Sequence of chain 1.M:
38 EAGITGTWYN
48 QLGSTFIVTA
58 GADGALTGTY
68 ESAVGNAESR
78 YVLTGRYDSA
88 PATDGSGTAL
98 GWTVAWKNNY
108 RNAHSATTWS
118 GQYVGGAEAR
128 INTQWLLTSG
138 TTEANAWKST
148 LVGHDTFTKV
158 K

The small molecule below binds the protein below.
Small molecule (SMILES): CC(C)[C@H](NC(=O)[C@H](CC1=CN=C2CC=CC=C12)NC(=O)[C@@H](N)CCC(=O)O)C(=O)N[C@@H](CC1=NC=NC1)C(=O)N1CCC[C@H]1C(=O)N[C@@H](CCC(N)=O)C(=O)N[C@@H](Cc1ccccc1)C(=O)N[C@@H](CCC(=O)O)C(=O)N[C@@H](CCC(N)=O)C(=O)N[C@@H](CCCCN)C(=O)N[C@@H](C)C=O

Sequence of chain 1.B:
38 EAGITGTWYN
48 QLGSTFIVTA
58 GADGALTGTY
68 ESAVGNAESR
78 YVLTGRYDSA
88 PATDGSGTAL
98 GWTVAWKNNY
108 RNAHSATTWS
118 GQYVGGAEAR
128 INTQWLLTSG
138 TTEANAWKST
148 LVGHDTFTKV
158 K

Binding-site contacts:
Ligand atom CE2 contacts residue TRP144 of chain 1.B at 3.4 Å (hydrophobic).
Ligand atom CG contacts residue TRP144 of chain 1.B at 3.4 Å (hydrophobic).
Ligand atom CD contacts residue SER69 of chain 1.M at 3.5 Å.
Ligand atom CD contacts residue LEU49 of chain 1.M at 3.6 Å (hydrophobic).
Ligand atom CD2 contacts residue TRP144 of chain 1.B at 3.4 Å (hydrophobic).
Ligand atom N contacts residue TRP144 of chain 1.B at 3.6 Å.
Ligand atom O contacts residue SER69 of chain 1.M at 3.1 Å.
Ligand atom O contacts residue SER51 of chain 1.M at 3.4 Å (h-bond).
Ligand atom CE contacts residue ALA70 of chain 1.M at 3.5 Å (hydrophobic).
Ligand atom CE1 contacts residue TRP103 of chain 1.M at 3.3 Å (hydrophobic).
Ligand atom OE1 contacts residue TRP103 of chain 1.M at 3.6 Å.
Ligand atom CD contacts residue ARG108 of chain 1.M at 3.6 Å.
Ligand atom NE2 contacts residue TRP103 of chain 1.M at 3.4 Å.
Ligand atom OE1 contacts residue ARG108 of chain 1.M at 2.9 Å (salt-bridge).
Ligand atom CD2 contacts residue SER112 of chain 1.M at 3.6 Å.
Ligand atom CB contacts residue TRP103 of chain 1.M at 3.5 Å (hydrophobic).
Ligand atom OE2 contacts residue ARG108 of chain 1.M at 3.0 Å (salt-bridge).
Ligand atom NE2 contacts residue SER112 of chain 1.M at 2.9 Å (h-bond).
Ligand atom CE contacts residue VAL71 of chain 1.M at 3.2 Å (hydrophobic).
Ligand atom CG contacts residue SER69 of chain 1.M at 3.4 Å.
Ligand atom CZ contacts residue TRP132 of chain 1.M at 3.6 Å (hydrophobic).
Ligand atom CD1 contacts residue TRP144 of chain 1.B at 3.5 Å (hydrophobic).
Ligand atom CB contacts residue TYR78 of chain 1.M at 3.5 Å (hydrophobic).
Ligand atom OE2 contacts residue SER69 of chain 1.M at 2.7 Å (h-bond).
Ligand atom CE1 contacts residue TRP132 of chain 1.M at 3.5 Å (hydrophobic).
Ligand atom NE2 contacts residue TRP116 of chain 1.M at 3.6 Å.
Ligand atom NE2 contacts residue TRP132 of chain 1.M at 3.6 Å.
Ligand atom CD contacts residue ASN142 of chain 1.B at 3.6 Å.
Ligand atom CB contacts residue TRP144 of chain 1.B at 3.5 Å (hydrophobic).
Ligand atom CE1 contacts residue TRP144 of chain 1.B at 3.7 Å (hydrophobic).
Ligand atom O contacts residue ALA70 of chain 1.M at 3.4 Å.
Ligand atom O contacts residue VAL71 of chain 1.M at 3.6 Å.
Ligand atom NE2 contacts residue ALA70 of chain 1.M at 3.6 Å.
Ligand atom CB contacts residue ARG108 of chain 1.M at 3.6 Å.
Ligand atom NE2 contacts residue LEU49 of chain 1.M at 3.0 Å (h-bond).
Ligand atom OE2 contacts residue LYS145 of chain 1.B at 2.7 Å (salt-bridge).
Ligand atom OE1 contacts residue THR114 of chain 1.M at 2.7 Å (h-bond).
Ligand atom OE1 contacts residue ASN142 of chain 1.B at 3.0 Å (h-bond).
Ligand atom OE1 contacts residue LEU49 of chain 1.M at 3.4 Å (h-bond).
Ligand atom NE2 contacts residue LEU134 of chain 1.M at 3.6 Å.